The small molecule below binds the protein below.
Small molecule (SMILES): CC(=O)N[C@@H]1[C@@H](O)[C@H](O)[C@@H](CO)O[C@H]1O

Binding-site contacts:
Ligand atom O7 contacts residue ASN771 of chain 1.B at 4.3 Å.
Ligand atom C3 contacts residue ASN771 of chain 1.B at 3.5 Å.
Ligand atom C5 contacts residue ASN771 of chain 1.B at 3.1 Å.
Ligand atom O6 contacts residue TRP768 of chain 1.B at 3.6 Å.
Ligand atom O6 contacts residue ASN771 of chain 1.B at 2.8 Å (h-bond).
Ligand atom C6 contacts residue TRP768 of chain 1.B at 3.5 Å (hydrophobic).
Ligand atom C6 contacts residue PRO767 of chain 1.B at 4.5 Å (hydrophobic).
Ligand atom C6 contacts residue ASN771 of chain 1.B at 3.2 Å.
Ligand atom O5 contacts residue ASN771 of chain 1.B at 2.5 Å (h-bond).
Ligand atom C7 contacts residue ASN771 of chain 1.B at 4.0 Å.
Ligand atom C4 contacts residue ASN771 of chain 1.B at 3.4 Å.
Ligand atom C2 contacts residue ASN771 of chain 1.B at 2.5 Å.
Ligand atom N2 contacts residue ASN771 of chain 1.B at 3.5 Å (h-bond).
Ligand atom C1 contacts residue ASN771 of chain 1.B at 1.4 Å.
Ligand atom O6 contacts residue PRO767 of chain 1.B at 3.3 Å (h-bond).

Sequence of chain 1.B:
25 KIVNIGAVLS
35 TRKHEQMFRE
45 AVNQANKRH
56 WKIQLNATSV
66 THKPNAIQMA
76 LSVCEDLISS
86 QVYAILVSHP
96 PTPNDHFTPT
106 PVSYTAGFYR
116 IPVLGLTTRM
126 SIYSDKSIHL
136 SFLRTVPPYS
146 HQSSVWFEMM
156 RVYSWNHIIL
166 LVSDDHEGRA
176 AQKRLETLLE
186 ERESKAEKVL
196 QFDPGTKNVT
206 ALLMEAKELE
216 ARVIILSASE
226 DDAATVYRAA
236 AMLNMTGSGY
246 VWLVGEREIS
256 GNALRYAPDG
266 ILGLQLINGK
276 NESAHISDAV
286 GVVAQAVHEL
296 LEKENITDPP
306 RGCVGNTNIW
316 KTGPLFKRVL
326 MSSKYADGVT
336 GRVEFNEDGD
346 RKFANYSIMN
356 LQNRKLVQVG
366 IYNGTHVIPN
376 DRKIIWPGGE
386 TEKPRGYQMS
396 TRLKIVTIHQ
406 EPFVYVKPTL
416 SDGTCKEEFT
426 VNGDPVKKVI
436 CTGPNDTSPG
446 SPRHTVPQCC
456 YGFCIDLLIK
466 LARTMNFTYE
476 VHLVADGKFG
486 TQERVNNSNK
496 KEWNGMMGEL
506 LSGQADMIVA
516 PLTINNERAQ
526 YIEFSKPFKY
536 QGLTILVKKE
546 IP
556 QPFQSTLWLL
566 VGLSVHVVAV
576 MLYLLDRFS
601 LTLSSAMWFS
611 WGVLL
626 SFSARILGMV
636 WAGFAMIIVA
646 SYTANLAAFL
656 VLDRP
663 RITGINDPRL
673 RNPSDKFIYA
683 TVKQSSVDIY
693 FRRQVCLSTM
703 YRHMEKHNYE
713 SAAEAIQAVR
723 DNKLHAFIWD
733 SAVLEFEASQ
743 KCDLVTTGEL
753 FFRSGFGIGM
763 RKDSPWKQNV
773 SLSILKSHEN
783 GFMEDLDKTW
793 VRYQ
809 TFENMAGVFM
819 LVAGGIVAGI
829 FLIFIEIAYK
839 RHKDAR